A small-molecule ligand and the protein it binds are described below.
Small molecule (SMILES): C=C(C)c1ccc(C)c(O)c1

Sequence of chain 1.A:
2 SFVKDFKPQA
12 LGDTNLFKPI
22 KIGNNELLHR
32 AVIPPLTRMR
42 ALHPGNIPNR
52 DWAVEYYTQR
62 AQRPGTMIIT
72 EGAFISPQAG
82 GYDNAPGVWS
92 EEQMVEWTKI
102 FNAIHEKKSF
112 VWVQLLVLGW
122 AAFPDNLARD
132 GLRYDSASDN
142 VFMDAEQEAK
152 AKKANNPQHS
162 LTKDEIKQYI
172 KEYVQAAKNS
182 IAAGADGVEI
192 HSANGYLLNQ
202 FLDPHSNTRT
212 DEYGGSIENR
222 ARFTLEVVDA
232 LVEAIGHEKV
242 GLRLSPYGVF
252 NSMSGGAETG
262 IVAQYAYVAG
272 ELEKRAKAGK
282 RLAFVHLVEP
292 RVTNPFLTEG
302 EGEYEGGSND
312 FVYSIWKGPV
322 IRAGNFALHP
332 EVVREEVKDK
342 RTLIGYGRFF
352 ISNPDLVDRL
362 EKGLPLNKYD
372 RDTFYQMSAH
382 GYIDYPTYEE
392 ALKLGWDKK

Binding-site contacts:
Ligand atom C1 contacts residue ASN195 of chain 1.A at 3.8 Å.
Ligand atom C8 contacts residue PHE297 of chain 1.A at 4.3 Å (hydrophobic).
Ligand atom C9 contacts residue FMN1 of chain 1.H at 3.5 Å.
Ligand atom C6 contacts residue ASN195 of chain 1.A at 3.8 Å.
Ligand atom C4 contacts residue THR38 of chain 1.A at 3.9 Å.
Ligand atom O1 contacts residue TYR197 of chain 1.A at 3.1 Å.
Ligand atom C4 contacts residue FMN1 of chain 1.H at 3.4 Å.
Ligand atom C5 contacts residue FMN1 of chain 1.H at 3.5 Å.
Ligand atom C10 contacts residue FMN1 of chain 1.H at 3.9 Å.
Ligand atom C7 contacts residue FMN1 of chain 1.H at 3.3 Å.
Ligand atom O1 contacts residue ASN195 of chain 1.A at 2.8 Å (h-bond).
Ligand atom C4 contacts residue TYR197 of chain 1.A at 3.5 Å (hydrophobic).
Ligand atom C6 contacts residue PHE251 of chain 1.A at 4.0 Å (hydrophobic).
Ligand atom C1 contacts residue HIS192 of chain 1.A at 3.9 Å.
Ligand atom C10 contacts residue PHE251 of chain 1.A at 4.0 Å (hydrophobic).
Ligand atom C2 contacts residue FMN1 of chain 1.H at 3.2 Å.
Ligand atom C2 contacts residue THR38 of chain 1.A at 3.8 Å.
Ligand atom C7 contacts residue THR38 of chain 1.A at 3.8 Å.
Ligand atom C9 contacts residue PHE251 of chain 1.A at 3.8 Å (hydrophobic).
Ligand atom C2 contacts residue HIS192 of chain 1.A at 4.3 Å.
Ligand atom C2 contacts residue TYR197 of chain 1.A at 3.2 Å (hydrophobic).
Ligand atom C7 contacts residue HIS192 of chain 1.A at 3.7 Å.
Ligand atom C7 contacts residue LEU117 of chain 1.A at 3.8 Å (hydrophobic).
Ligand atom C9 contacts residue PRO296 of chain 1.A at 3.1 Å (hydrophobic).
Ligand atom C3 contacts residue TYR197 of chain 1.A at 3.2 Å (hydrophobic).
Ligand atom C6 contacts residue TYR197 of chain 1.A at 3.7 Å (hydrophobic).
Ligand atom C1 contacts residue TYR197 of chain 1.A at 3.3 Å (hydrophobic).
Ligand atom O1 contacts residue FMN1 of chain 1.H at 3.0 Å.
Ligand atom C10 contacts residue PHE297 of chain 1.A at 3.2 Å (hydrophobic).
Ligand atom C7 contacts residue TYR197 of chain 1.A at 3.5 Å (hydrophobic).
Ligand atom C8 contacts residue FMN1 of chain 1.H at 3.6 Å.
Ligand atom C10 contacts residue TYR376 of chain 1.A at 3.0 Å (hydrophobic).
Ligand atom C8 contacts residue PHE251 of chain 1.A at 3.7 Å (hydrophobic).
Ligand atom C5 contacts residue PHE251 of chain 1.A at 4.0 Å (hydrophobic).
Ligand atom C3 contacts residue THR38 of chain 1.A at 3.2 Å.
Ligand atom C5 contacts residue TYR197 of chain 1.A at 3.8 Å (hydrophobic).
Ligand atom O1 contacts residue HIS192 of chain 1.A at 2.7 Å (h-bond).
Ligand atom C1 contacts residue FMN1 of chain 1.H at 3.3 Å.
Ligand atom C3 contacts residue FMN1 of chain 1.H at 3.6 Å.
Ligand atom C6 contacts residue FMN1 of chain 1.H at 3.3 Å.